Sequence of chain 1.C:
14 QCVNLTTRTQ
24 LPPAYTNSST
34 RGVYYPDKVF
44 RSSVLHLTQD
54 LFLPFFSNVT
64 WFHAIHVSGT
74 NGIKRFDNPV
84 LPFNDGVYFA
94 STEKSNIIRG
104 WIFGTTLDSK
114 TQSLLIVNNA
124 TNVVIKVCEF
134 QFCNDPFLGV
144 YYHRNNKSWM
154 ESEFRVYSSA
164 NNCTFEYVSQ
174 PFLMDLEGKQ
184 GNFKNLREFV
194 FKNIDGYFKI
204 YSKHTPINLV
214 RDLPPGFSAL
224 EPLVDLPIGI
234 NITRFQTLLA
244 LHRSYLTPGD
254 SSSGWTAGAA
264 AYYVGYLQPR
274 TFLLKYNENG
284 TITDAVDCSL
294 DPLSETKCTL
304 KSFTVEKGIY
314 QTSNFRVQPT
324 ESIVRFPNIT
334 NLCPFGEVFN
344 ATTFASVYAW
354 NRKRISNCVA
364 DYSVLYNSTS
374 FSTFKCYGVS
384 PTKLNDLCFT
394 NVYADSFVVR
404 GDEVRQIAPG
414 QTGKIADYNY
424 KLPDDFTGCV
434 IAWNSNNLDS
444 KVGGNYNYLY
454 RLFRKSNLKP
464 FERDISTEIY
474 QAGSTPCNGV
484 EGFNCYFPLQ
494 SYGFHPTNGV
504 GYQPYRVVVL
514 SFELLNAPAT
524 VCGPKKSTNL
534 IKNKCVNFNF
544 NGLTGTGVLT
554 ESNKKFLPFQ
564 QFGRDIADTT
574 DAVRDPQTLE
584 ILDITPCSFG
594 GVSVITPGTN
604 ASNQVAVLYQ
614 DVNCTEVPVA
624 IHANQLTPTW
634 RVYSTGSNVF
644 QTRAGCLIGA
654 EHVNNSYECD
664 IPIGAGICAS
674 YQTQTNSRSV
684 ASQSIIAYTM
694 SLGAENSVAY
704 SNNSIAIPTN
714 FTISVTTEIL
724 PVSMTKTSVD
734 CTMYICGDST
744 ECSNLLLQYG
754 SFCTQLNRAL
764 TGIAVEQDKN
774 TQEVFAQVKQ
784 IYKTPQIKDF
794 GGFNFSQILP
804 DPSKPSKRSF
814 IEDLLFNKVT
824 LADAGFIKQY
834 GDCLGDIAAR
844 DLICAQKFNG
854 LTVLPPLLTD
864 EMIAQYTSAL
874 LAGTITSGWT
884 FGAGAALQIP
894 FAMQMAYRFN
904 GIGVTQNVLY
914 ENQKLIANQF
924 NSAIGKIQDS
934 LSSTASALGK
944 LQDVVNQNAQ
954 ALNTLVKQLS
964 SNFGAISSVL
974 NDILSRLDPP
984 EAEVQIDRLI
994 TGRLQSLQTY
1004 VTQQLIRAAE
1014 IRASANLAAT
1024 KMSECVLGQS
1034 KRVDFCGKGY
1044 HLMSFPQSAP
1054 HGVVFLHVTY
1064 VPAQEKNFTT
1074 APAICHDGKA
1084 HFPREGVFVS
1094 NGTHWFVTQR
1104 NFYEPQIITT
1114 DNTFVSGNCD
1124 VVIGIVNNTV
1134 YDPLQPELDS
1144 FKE

Binding-site contacts:
Ligand atom C2 contacts residue ASN234 of chain 1.C at 2.4 Å.
Ligand atom C7 contacts residue GLU465 of chain 1.B at 4.1 Å.
Ligand atom C8 contacts residue ARG457 of chain 1.B at 4.0 Å.
Ligand atom C6 contacts residue THR236 of chain 1.C at 4.4 Å.
Ligand atom C1 contacts residue ASN234 of chain 1.C at 1.4 Å.
Ligand atom C6 contacts residue THR108 of chain 1.C at 3.8 Å.
Ligand atom C8 contacts residue ASN234 of chain 1.C at 4.4 Å.
Ligand atom C6 contacts residue SER459 of chain 1.B at 4.2 Å.
Ligand atom O3 contacts residue SER459 of chain 1.B at 4.0 Å.
Ligand atom O7 contacts residue ASN460 of chain 1.B at 4.0 Å.
Ligand atom C7 contacts residue ASN460 of chain 1.B at 3.8 Å.
Ligand atom O5 contacts residue ASN234 of chain 1.C at 2.4 Å (h-bond).
Ligand atom C5 contacts residue ASN234 of chain 1.C at 3.7 Å.
Ligand atom O7 contacts residue ARG457 of chain 1.B at 2.7 Å (salt-bridge).
Ligand atom C5 contacts residue THR108 of chain 1.C at 4.3 Å.
Ligand atom C1 contacts residue THR108 of chain 1.C at 4.5 Å.
Ligand atom N2 contacts residue ASN234 of chain 1.C at 2.9 Å (h-bond).
Ligand atom O5 contacts residue THR108 of chain 1.C at 3.4 Å.
Ligand atom C8 contacts residue GLU465 of chain 1.B at 3.5 Å.
Ligand atom O6 contacts residue LYS458 of chain 1.B at 3.6 Å (salt-bridge).
Ligand atom C8 contacts residue LEU461 of chain 1.B at 4.1 Å (hydrophobic).
Ligand atom C7 contacts residue ASN234 of chain 1.C at 3.3 Å.
Ligand atom O6 contacts residue SER459 of chain 1.B at 3.5 Å.
Ligand atom C7 contacts residue ARG457 of chain 1.B at 3.5 Å.
Ligand atom O7 contacts residue GLU465 of chain 1.B at 3.8 Å.
Ligand atom C8 contacts residue ASN460 of chain 1.B at 3.2 Å.
Ligand atom C8 contacts residue LYS462 of chain 1.B at 3.8 Å.
Ligand atom C4 contacts residue ASN234 of chain 1.C at 4.2 Å.
Ligand atom C6 contacts residue LYS458 of chain 1.B at 3.5 Å.
Ligand atom O7 contacts residue ASN234 of chain 1.C at 3.3 Å (h-bond).
Ligand atom O6 contacts residue THR108 of chain 1.C at 3.3 Å.
Ligand atom C3 contacts residue ASN234 of chain 1.C at 3.8 Å.

Sequence of chain 1.B:
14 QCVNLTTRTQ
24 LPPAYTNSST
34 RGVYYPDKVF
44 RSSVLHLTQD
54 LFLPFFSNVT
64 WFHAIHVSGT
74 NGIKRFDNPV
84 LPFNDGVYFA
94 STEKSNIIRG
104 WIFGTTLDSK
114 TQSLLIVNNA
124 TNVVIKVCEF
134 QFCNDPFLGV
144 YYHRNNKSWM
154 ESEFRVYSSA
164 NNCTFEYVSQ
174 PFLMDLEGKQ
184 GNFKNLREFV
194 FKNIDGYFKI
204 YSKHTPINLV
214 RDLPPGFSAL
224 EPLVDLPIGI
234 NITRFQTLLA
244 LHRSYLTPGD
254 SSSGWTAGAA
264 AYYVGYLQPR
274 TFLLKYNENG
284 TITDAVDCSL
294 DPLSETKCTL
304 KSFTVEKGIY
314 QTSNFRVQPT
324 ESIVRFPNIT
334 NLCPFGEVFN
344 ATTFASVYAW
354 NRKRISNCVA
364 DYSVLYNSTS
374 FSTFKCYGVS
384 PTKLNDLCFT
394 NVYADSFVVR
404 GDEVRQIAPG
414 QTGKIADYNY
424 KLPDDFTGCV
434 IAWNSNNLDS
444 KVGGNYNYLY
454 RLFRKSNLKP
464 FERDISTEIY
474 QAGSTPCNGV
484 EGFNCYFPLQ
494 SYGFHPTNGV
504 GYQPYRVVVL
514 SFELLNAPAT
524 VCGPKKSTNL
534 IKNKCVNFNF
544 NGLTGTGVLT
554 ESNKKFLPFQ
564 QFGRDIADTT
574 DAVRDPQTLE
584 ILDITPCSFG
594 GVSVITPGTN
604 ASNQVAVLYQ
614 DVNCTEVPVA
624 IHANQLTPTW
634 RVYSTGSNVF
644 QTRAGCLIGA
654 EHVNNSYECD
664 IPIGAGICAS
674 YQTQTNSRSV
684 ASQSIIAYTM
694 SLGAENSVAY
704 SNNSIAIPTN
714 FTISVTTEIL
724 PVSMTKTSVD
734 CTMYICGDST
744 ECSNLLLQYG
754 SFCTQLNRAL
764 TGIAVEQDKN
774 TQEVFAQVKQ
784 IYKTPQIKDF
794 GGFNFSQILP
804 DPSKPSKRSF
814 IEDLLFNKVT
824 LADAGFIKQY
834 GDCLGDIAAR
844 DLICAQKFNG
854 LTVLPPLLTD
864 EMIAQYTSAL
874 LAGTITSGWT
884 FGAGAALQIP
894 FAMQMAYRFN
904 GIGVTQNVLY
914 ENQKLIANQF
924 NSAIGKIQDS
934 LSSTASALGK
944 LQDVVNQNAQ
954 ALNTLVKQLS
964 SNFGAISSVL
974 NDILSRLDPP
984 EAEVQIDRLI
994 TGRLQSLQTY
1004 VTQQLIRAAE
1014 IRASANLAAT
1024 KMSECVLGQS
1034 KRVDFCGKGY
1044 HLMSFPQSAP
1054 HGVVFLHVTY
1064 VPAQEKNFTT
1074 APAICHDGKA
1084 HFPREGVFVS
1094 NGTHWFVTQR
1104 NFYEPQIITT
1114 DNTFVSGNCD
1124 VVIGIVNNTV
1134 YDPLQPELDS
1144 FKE

This small molecule binds to this protein.
Small molecule (SMILES): CC(=O)N[C@H]1[C@H](O[C@H]2[C@H](O)[C@@H](NC(C)=O)CO[C@@H]2CO)O[C@H](CO)[C@@H](O)[C@@H]1O